Sequence of chain 13.J:
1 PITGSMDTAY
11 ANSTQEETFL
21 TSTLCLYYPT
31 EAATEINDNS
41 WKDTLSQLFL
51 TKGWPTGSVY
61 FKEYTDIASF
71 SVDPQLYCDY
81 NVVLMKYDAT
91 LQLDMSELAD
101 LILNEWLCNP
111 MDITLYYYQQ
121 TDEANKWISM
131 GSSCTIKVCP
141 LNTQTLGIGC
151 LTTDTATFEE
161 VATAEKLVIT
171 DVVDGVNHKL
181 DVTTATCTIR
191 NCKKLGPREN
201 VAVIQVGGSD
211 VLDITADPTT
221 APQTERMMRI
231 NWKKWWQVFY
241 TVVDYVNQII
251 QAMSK

Binding-site contacts:
Ligand atom C5 contacts residue ASN12 of chain 13.J at 4.1 Å.
Ligand atom C7 contacts residue ASN12 of chain 13.J at 3.9 Å.
Ligand atom C2 contacts residue ASN12 of chain 13.J at 3.2 Å.
Ligand atom C1 contacts residue ASN12 of chain 13.J at 2.1 Å.
Ligand atom O5 contacts residue ASN12 of chain 13.J at 2.7 Å (h-bond).
Ligand atom O7 contacts residue ASN12 of chain 13.J at 3.7 Å.
Ligand atom N2 contacts residue ASN12 of chain 13.J at 3.8 Å.

A protein and the small-molecule ligand that binds it are described below.
Small molecule (SMILES): CC(=O)N[C@H]1[C@H](O[C@H]2[C@H](O)[C@@H](NC(C)=O)CO[C@@H]2CO)O[C@H](CO)[C@@H](O)[C@@H]1O